The protein below binds the small molecule below.
Small molecule (SMILES): CCN(CC)C(=O)c1ccc(Nc2nc(OCC3CCCCC3)c3[nH]cnc3n2)cc1

Sequence of chain 1.A:
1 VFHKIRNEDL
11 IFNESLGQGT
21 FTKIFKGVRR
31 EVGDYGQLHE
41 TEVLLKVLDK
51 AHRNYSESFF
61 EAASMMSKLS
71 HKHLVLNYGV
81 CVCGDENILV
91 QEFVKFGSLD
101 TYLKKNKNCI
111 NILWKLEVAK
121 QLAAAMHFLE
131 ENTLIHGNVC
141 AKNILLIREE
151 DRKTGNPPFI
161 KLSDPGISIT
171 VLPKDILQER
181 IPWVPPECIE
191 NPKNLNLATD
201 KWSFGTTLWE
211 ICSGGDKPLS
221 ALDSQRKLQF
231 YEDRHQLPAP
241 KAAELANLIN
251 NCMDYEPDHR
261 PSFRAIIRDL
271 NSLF

Binding-site contacts:
Ligand atom CAX contacts residue VAL94 of chain 1.A at 3.1 Å (hydrophobic).
Ligand atom CAA contacts residue LYS95 of chain 1.A at 3.8 Å.
Ligand atom C5 contacts residue LEU44 of chain 1.A at 3.4 Å (hydrophobic).
Ligand atom C6 contacts residue LEU44 of chain 1.A at 3.6 Å (hydrophobic).
Ligand atom C4 contacts residue GLU92 of chain 1.A at 3.6 Å.
Ligand atom CAD contacts residue VAL94 of chain 1.A at 3.0 Å (hydrophobic).
Ligand atom C8 contacts residue GLU92 of chain 1.A at 3.6 Å.
Ligand atom CAJ contacts residue ILE24 of chain 1.A at 3.6 Å (hydrophobic).
Ligand atom C8 contacts residue LEU44 of chain 1.A at 3.4 Å (hydrophobic).
Ligand atom C8 contacts residue LEU145 of chain 1.A at 3.4 Å (hydrophobic).
Ligand atom CAX contacts residue PHE93 of chain 1.A at 3.7 Å (hydrophobic).
Ligand atom CAA contacts residue PHE96 of chain 1.A at 3.7 Å (hydrophobic).
Ligand atom N7 contacts residue LEU145 of chain 1.A at 3.3 Å.
Ligand atom CAL contacts residue PHE96 of chain 1.A at 3.8 Å (hydrophobic).
Ligand atom N2 contacts residue VAL94 of chain 1.A at 2.3 Å (h-bond).
Ligand atom CAF contacts residue LYS95 of chain 1.A at 3.5 Å.
Ligand atom CAD contacts residue PHE93 of chain 1.A at 3.4 Å (hydrophobic).
Ligand atom O6 contacts residue LEU145 of chain 1.A at 3.6 Å.
Ligand atom C2 contacts residue LEU44 of chain 1.A at 3.8 Å (hydrophobic).
Ligand atom CAI contacts residue GLY17 of chain 1.A at 3.7 Å.
Ligand atom N9 contacts residue LEU44 of chain 1.A at 3.7 Å.
Ligand atom CAI contacts residue LEU16 of chain 1.A at 3.2 Å (hydrophobic).
Ligand atom CAE contacts residue GLY97 of chain 1.A at 3.6 Å.
Ligand atom C5 contacts residue LEU145 of chain 1.A at 3.4 Å (hydrophobic).
Ligand atom N2 contacts residue GLY97 of chain 1.A at 3.8 Å.
Ligand atom N1 contacts residue LEU44 of chain 1.A at 3.8 Å.
Ligand atom C8 contacts residue GLN91 of chain 1.A at 3.6 Å.
Ligand atom CAX contacts residue GLY97 of chain 1.A at 3.4 Å.
Ligand atom N7 contacts residue LEU44 of chain 1.A at 3.3 Å.
Ligand atom N3 contacts residue VAL94 of chain 1.A at 3.1 Å (h-bond).
Ligand atom CAD contacts residue LYS95 of chain 1.A at 3.4 Å.
Ligand atom C2 contacts residue VAL94 of chain 1.A at 3.4 Å (hydrophobic).
Ligand atom CAD contacts residue GLY97 of chain 1.A at 3.4 Å.
Ligand atom C6 contacts residue LEU145 of chain 1.A at 3.6 Å (hydrophobic).
Ligand atom N9 contacts residue LEU145 of chain 1.A at 3.5 Å.
Ligand atom N3 contacts residue LEU44 of chain 1.A at 3.7 Å.
Ligand atom C4 contacts residue LEU145 of chain 1.A at 3.5 Å (hydrophobic).
Ligand atom N2 contacts residue PHE93 of chain 1.A at 3.6 Å.
Ligand atom N9 contacts residue GLU92 of chain 1.A at 2.6 Å (salt-bridge).
Ligand atom C4 contacts residue LEU44 of chain 1.A at 3.5 Å (hydrophobic).